Sequence of chain 1.C:
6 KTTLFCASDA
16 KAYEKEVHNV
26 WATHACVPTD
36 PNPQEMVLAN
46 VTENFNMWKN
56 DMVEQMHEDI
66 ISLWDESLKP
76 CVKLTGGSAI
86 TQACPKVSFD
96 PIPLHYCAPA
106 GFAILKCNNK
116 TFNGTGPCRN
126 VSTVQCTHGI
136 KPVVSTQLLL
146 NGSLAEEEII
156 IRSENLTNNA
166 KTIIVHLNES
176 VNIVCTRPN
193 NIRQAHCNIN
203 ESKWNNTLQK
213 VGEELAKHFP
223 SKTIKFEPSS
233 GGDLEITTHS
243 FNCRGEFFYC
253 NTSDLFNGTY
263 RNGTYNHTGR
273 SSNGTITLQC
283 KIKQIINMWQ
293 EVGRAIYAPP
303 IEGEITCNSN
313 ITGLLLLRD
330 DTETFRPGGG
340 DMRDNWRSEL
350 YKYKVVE

This small molecule binds to this protein.
Small molecule (SMILES): CC(=O)N[C@@H]1[C@@H](O)[C@H](O)[C@@H](CO)O[C@H]1O

Binding-site contacts:
Ligand atom C3 contacts residue ASN310 of chain 1.C at 3.7 Å.
Ligand atom O3 contacts residue ASN310 of chain 1.C at 4.3 Å.
Ligand atom O3 contacts residue CYS309 of chain 1.C at 3.3 Å (h-bond).
Ligand atom C1 contacts residue SER311 of chain 1.C at 3.9 Å.
Ligand atom C4 contacts residue ARG246 of chain 1.C at 4.0 Å.
Ligand atom N2 contacts residue ASN146 of chain 1.C at 3.1 Å (h-bond).
Ligand atom C5 contacts residue ASN146 of chain 1.C at 3.6 Å.
Ligand atom C1 contacts residue ASN146 of chain 1.C at 1.4 Å.
Ligand atom C2 contacts residue ASN146 of chain 1.C at 2.5 Å.
Ligand atom C8 contacts residue ASN244 of chain 1.C at 3.8 Å.
Ligand atom C4 contacts residue ASP95 of chain 1.C at 4.4 Å.
Ligand atom C4 contacts residue ASN146 of chain 1.C at 4.2 Å.
Ligand atom C8 contacts residue LEU145 of chain 1.C at 3.8 Å (hydrophobic).
Ligand atom O5 contacts residue ASN146 of chain 1.C at 2.2 Å (h-bond).
Ligand atom O5 contacts residue ASN310 of chain 1.C at 4.1 Å.
Ligand atom C3 contacts residue ASN146 of chain 1.C at 3.8 Å.
Ligand atom O4 contacts residue ARG246 of chain 1.C at 3.2 Å (salt-bridge).
Ligand atom C2 contacts residue SER311 of chain 1.C at 3.7 Å.
Ligand atom N2 contacts residue SER311 of chain 1.C at 2.9 Å (h-bond).
Ligand atom C5 contacts residue ASN310 of chain 1.C at 3.5 Å.
Ligand atom C3 contacts residue CYS309 of chain 1.C at 4.3 Å (hydrophobic).
Ligand atom C6 contacts residue LYS136 of chain 1.C at 4.3 Å.
Ligand atom O7 contacts residue VAL138 of chain 1.C at 4.4 Å.
Ligand atom O4 contacts residue ASN310 of chain 1.C at 3.9 Å.
Ligand atom O6 contacts residue ASP95 of chain 1.C at 4.3 Å.
Ligand atom C8 contacts residue VAL138 of chain 1.C at 4.2 Å (hydrophobic).
Ligand atom C7 contacts residue ASN146 of chain 1.C at 3.8 Å.
Ligand atom C4 contacts residue ASN310 of chain 1.C at 3.9 Å.
Ligand atom O3 contacts residue ARG246 of chain 1.C at 3.5 Å (salt-bridge).
Ligand atom C1 contacts residue ASN310 of chain 1.C at 4.0 Å.
Ligand atom O7 contacts residue ASN146 of chain 1.C at 3.9 Å.
Ligand atom C3 contacts residue SER311 of chain 1.C at 3.9 Å.
Ligand atom C7 contacts residue SER311 of chain 1.C at 3.9 Å.
Ligand atom O7 contacts residue PRO96 of chain 1.C at 3.7 Å.
Ligand atom O6 contacts residue LYS136 of chain 1.C at 3.3 Å (salt-bridge).
Ligand atom C2 contacts residue ASN310 of chain 1.C at 4.4 Å.
Ligand atom C3 contacts residue ARG246 of chain 1.C at 4.4 Å.
Ligand atom C8 contacts residue PHE243 of chain 1.C at 4.3 Å (hydrophobic).
Ligand atom O5 contacts residue LYS136 of chain 1.C at 3.7 Å.
Ligand atom C8 contacts residue SER311 of chain 1.C at 3.9 Å.